A protein and the small-molecule ligand that binds it are described below.
Small molecule (SMILES): CC(C)C[C@H](NC(=O)[C@H](CC1=CN=C2C=CC=CC12)NC(=O)[C@H](C)NC(=O)[C@H](C)N)C(=O)N[C@@H](Cc1ccccc1)C(=O)N[C@@H](CCC(=O)O)C(=O)N[C@@H](C)C=O

Binding-site contacts:
Ligand atom CD1 contacts residue ASN74 of chain 7.A at 3.8 Å.
Ligand atom CZ2 contacts residue ASN74 of chain 7.A at 3.5 Å.
Ligand atom NE1 contacts residue ASN207 of chain 4.A at 3.5 Å (h-bond).
Ligand atom NE1 contacts residue ASN74 of chain 7.A at 3.0 Å (h-bond).
Ligand atom CZ contacts residue ALA42 of chain 4.A at 3.6 Å (hydrophobic).
Ligand atom CZ2 contacts residue ASN207 of chain 4.A at 3.6 Å.
Ligand atom O contacts residue ASN207 of chain 4.A at 3.0 Å (h-bond).
Ligand atom CB contacts residue GLU44 of chain 7.A at 3.1 Å.
Ligand atom CD2 contacts residue LEU41 of chain 4.A at 3.5 Å (hydrophobic).
Ligand atom O contacts residue LYS204 of chain 4.A at 3.7 Å.
Ligand atom CD2 contacts residue VAL40 of chain 7.A at 3.6 Å (hydrophobic).
Ligand atom CZ contacts residue SER38 of chain 4.A at 3.4 Å.
Ligand atom CA contacts residue VAL205 of chain 4.A at 3.3 Å (hydrophobic).
Ligand atom CA contacts residue ASN49 of chain 7.A at 3.7 Å.
Ligand atom C contacts residue GLU44 of chain 7.A at 3.0 Å.
Ligand atom CH2 contacts residue ILE37 of chain 7.A at 3.8 Å (hydrophobic).
Ligand atom CE1 contacts residue ALA206 of chain 4.A at 3.8 Å (hydrophobic).
Ligand atom O contacts residue ALA206 of chain 4.A at 3.2 Å.
Ligand atom N contacts residue GLU44 of chain 7.A at 2.9 Å (salt-bridge).
Ligand atom N contacts residue GLU44 of chain 7.A at 2.8 Å (salt-bridge).
Ligand atom CD2 contacts residue GLU45 of chain 4.A at 3.8 Å.
Ligand atom O contacts residue VAL205 of chain 4.A at 3.6 Å.
Ligand atom N contacts residue VAL205 of chain 4.A at 2.7 Å (h-bond).
Ligand atom CA contacts residue GLU44 of chain 7.A at 3.8 Å.
Ligand atom CE2 contacts residue VAL40 of chain 7.A at 3.7 Å (hydrophobic).
Ligand atom CE1 contacts residue SER38 of chain 4.A at 3.9 Å.
Ligand atom O contacts residue ASN207 of chain 4.A at 2.8 Å (h-bond).
Ligand atom N contacts residue ASN49 of chain 7.A at 3.7 Å.
Ligand atom CB contacts residue GLU44 of chain 7.A at 3.6 Å.
Ligand atom O contacts residue VAL205 of chain 4.A at 2.8 Å (h-bond).
Ligand atom CZ2 contacts residue ARG34 of chain 4.A at 3.6 Å.
Ligand atom CG contacts residue VAL40 of chain 7.A at 3.7 Å (hydrophobic).
Ligand atom O contacts residue GLU44 of chain 7.A at 3.7 Å.
Ligand atom CH2 contacts residue ARG34 of chain 4.A at 3.5 Å.
Ligand atom CD1 contacts residue SER38 of chain 4.A at 3.7 Å.
Ligand atom CA contacts residue GLU44 of chain 7.A at 3.3 Å.
Ligand atom C contacts residue VAL205 of chain 4.A at 3.5 Å (hydrophobic).
Ligand atom CA contacts residue VAL205 of chain 4.A at 3.8 Å (hydrophobic).
Ligand atom CE2 contacts residue ASN207 of chain 4.A at 3.4 Å.
Ligand atom CD1 contacts residue ASN207 of chain 4.A at 3.7 Å.

Sequence of chain 7.A:
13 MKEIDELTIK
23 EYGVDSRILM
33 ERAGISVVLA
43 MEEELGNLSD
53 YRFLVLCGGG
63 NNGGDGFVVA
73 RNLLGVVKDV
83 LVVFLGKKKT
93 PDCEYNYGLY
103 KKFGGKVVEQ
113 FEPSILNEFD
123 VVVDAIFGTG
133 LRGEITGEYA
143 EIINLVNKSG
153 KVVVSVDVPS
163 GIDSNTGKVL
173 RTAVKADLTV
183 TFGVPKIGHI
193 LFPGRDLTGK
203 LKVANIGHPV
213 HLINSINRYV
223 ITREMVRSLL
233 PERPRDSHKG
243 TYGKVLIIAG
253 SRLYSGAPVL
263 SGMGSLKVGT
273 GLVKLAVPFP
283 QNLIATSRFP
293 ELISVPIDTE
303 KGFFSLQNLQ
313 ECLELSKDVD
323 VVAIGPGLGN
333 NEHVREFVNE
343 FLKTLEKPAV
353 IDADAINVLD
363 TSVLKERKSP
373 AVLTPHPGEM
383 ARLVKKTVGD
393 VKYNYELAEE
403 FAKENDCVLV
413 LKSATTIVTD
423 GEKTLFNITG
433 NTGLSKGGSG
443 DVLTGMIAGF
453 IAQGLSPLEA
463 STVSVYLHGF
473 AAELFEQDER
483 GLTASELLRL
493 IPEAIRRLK

Sequence of chain 4.A:
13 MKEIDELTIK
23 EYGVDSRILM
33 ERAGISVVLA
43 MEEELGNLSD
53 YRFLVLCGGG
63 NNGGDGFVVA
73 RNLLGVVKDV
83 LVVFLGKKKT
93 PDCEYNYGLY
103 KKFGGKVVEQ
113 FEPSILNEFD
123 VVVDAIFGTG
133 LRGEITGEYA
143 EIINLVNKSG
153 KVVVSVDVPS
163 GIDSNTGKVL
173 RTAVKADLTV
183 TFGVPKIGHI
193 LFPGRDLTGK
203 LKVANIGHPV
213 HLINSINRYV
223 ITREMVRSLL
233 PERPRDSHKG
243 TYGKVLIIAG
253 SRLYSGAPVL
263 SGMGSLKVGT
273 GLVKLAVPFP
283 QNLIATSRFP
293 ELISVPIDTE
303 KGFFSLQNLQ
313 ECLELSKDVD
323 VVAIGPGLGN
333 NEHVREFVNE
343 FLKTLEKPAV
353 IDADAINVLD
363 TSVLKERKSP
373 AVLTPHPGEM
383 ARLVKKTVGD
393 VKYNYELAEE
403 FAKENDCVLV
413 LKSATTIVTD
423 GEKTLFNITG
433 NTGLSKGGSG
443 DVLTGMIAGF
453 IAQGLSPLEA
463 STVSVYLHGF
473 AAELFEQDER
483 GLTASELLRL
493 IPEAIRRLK